Sequence of chain 1.A:
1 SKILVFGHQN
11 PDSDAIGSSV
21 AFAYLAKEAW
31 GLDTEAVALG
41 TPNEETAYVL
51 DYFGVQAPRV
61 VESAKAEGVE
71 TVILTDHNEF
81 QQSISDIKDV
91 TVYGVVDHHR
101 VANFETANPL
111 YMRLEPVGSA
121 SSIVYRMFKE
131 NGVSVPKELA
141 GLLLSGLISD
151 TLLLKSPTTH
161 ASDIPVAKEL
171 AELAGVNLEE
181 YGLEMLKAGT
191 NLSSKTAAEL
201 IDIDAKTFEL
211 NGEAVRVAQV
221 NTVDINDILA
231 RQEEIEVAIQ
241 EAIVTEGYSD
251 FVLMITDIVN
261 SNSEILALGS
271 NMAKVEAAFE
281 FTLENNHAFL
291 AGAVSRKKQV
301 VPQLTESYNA

The protein below binds the small molecule below.
Small molecule (SMILES): N[C@@H](Cc1c[nH]c2ccccc12)C(=O)O

Binding-site contacts:
Ligand atom N contacts residue LEU32 of chain 1.A at 3.9 Å.
Ligand atom CD2 contacts residue TRP30 of chain 1.A at 4.2 Å (hydrophobic).
Ligand atom CZ3 contacts residue GLY94 of chain 1.A at 3.6 Å.
Ligand atom C contacts residue TYR111 of chain 1.A at 3.8 Å (hydrophobic).
Ligand atom N contacts residue TYR93 of chain 1.A at 3.7 Å.
Ligand atom NE1 contacts residue TRP30 of chain 1.A at 4.0 Å.
Ligand atom CA contacts residue TYR111 of chain 1.A at 4.1 Å (hydrophobic).
Ligand atom N contacts residue TYR111 of chain 1.A at 4.3 Å.
Ligand atom CG contacts residue TRP30 of chain 1.A at 3.9 Å (hydrophobic).
Ligand atom CE2 contacts residue TYR111 of chain 1.A at 3.9 Å (hydrophobic).
Ligand atom CE3 contacts residue GLY94 of chain 1.A at 4.3 Å.
Ligand atom CZ3 contacts residue VAL95 of chain 1.A at 4.3 Å (hydrophobic).
Ligand atom N contacts residue TRP30 of chain 1.A at 3.5 Å.
Ligand atom CB contacts residue TYR111 of chain 1.A at 3.2 Å (hydrophobic).
Ligand atom CD2 contacts residue TYR111 of chain 1.A at 3.5 Å (hydrophobic).
Ligand atom CH2 contacts residue VAL96 of chain 1.A at 3.5 Å (hydrophobic).
Ligand atom CH2 contacts residue PHE22 of chain 1.A at 3.9 Å (hydrophobic).
Ligand atom CA contacts residue TRP30 of chain 1.A at 3.1 Å (hydrophobic).
Ligand atom C contacts residue TRP30 of chain 1.A at 3.4 Å (hydrophobic).
Ligand atom CZ3 contacts residue TYR111 of chain 1.A at 3.9 Å (hydrophobic).
Ligand atom CH2 contacts residue GLY94 of chain 1.A at 4.2 Å.
Ligand atom OXT contacts residue TRP30 of chain 1.A at 3.7 Å.
Ligand atom CH2 contacts residue VAL95 of chain 1.A at 4.2 Å (hydrophobic).
Ligand atom CZ3 contacts residue PHE22 of chain 1.A at 4.0 Å (hydrophobic).
Ligand atom CB contacts residue TRP30 of chain 1.A at 4.1 Å (hydrophobic).
Ligand atom CE3 contacts residue PHE22 of chain 1.A at 4.3 Å (hydrophobic).
Ligand atom NE1 contacts residue TYR111 of chain 1.A at 3.7 Å.
Ligand atom OXT contacts residue TYR111 of chain 1.A at 3.6 Å (h-bond).
Ligand atom CH2 contacts residue TYR111 of chain 1.A at 4.1 Å (hydrophobic).
Ligand atom CZ2 contacts residue VAL96 of chain 1.A at 3.9 Å (hydrophobic).
Ligand atom O contacts residue TYR111 of chain 1.A at 4.2 Å.
Ligand atom CE3 contacts residue TYR93 of chain 1.A at 4.0 Å (hydrophobic).
Ligand atom CZ2 contacts residue TYR111 of chain 1.A at 4.1 Å (hydrophobic).
Ligand atom CZ2 contacts residue PHE22 of chain 1.A at 4.1 Å (hydrophobic).
Ligand atom CE3 contacts residue TYR111 of chain 1.A at 3.7 Å (hydrophobic).
Ligand atom CB contacts residue TYR93 of chain 1.A at 4.0 Å (hydrophobic).
Ligand atom CD1 contacts residue TRP30 of chain 1.A at 3.8 Å (hydrophobic).
Ligand atom O contacts residue TRP30 of chain 1.A at 3.3 Å.
Ligand atom CG contacts residue TYR111 of chain 1.A at 3.4 Å (hydrophobic).
Ligand atom CD1 contacts residue TYR111 of chain 1.A at 3.4 Å (hydrophobic).